Binding-site contacts:
Ligand atom C5 contacts residue NAG1 of chain 35.J at 4.3 Å.
Ligand atom O7 contacts residue ASN218 of chain 35.E at 2.3 Å (h-bond).
Ligand atom C7 contacts residue ASN218 of chain 35.E at 2.9 Å.
Ligand atom C3 contacts residue ASN218 of chain 35.E at 3.7 Å.
Ligand atom C4 contacts residue ASN218 of chain 35.E at 4.1 Å.
Ligand atom C8 contacts residue ASN218 of chain 35.E at 4.3 Å.
Ligand atom C2 contacts residue ASN218 of chain 35.E at 2.3 Å.
Ligand atom C5 contacts residue ASN218 of chain 35.E at 3.6 Å.
Ligand atom C1 contacts residue ASN218 of chain 35.E at 1.4 Å.
Ligand atom C1 contacts residue NAG1 of chain 35.J at 3.7 Å.
Ligand atom O5 contacts residue ASN218 of chain 35.E at 2.3 Å (h-bond).
Ligand atom O5 contacts residue NAG1 of chain 35.J at 4.1 Å.
Ligand atom O5 contacts residue THR235 of chain 35.E at 4.4 Å.
Ligand atom N2 contacts residue ASN218 of chain 35.E at 2.9 Å (h-bond).

Sequence of chain 35.E:
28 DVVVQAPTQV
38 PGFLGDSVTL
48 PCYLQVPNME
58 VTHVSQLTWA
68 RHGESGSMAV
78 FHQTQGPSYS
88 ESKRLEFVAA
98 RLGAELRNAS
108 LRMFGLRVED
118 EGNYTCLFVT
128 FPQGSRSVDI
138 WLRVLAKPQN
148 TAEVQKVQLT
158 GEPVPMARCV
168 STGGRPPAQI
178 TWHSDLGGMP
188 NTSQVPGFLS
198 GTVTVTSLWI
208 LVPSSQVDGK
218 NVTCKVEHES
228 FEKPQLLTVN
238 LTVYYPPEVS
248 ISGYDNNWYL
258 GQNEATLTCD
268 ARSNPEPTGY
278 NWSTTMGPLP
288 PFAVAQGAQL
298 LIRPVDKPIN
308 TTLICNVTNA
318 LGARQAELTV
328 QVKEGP

The small molecule below binds the protein below.
Small molecule (SMILES): CC(=O)N[C@H]1[C@H](O[C@H]2[C@H](O)[C@@H](NC(C)=O)CO[C@@H]2CO)O[C@H](CO)[C@@H](O)[C@@H]1O